The small molecule below binds the protein below.
Small molecule (SMILES): CN(C)C(=O)c1nn(C)cc1NC(=O)c1nc(C2CC2)ccc1Nc1cncnc1

Binding-site contacts:
Ligand atom C24 contacts residue LEU229 of chain 1.A at 3.6 Å (hydrophobic).
Ligand atom N20 contacts residue SER231 of chain 1.A at 3.3 Å.
Ligand atom C22 contacts residue TYR78 of chain 1.A at 3.9 Å (hydrophobic).
Ligand atom C11 contacts residue PHE283 of chain 1.A at 3.9 Å (hydrophobic).
Ligand atom N21 contacts residue THR239 of chain 1.A at 3.4 Å (h-bond).
Ligand atom N10 contacts residue PHE283 of chain 1.A at 3.1 Å.
Ligand atom C28 contacts residue VAL232 of chain 1.A at 3.6 Å (hydrophobic).
Ligand atom C7 contacts residue PHE283 of chain 1.A at 3.8 Å (hydrophobic).
Ligand atom C6 contacts residue PHE283 of chain 1.A at 3.5 Å (hydrophobic).
Ligand atom C6 contacts residue MET267 of chain 1.A at 3.9 Å (hydrophobic).
Ligand atom O19 contacts residue GLN280 of chain 1.A at 3.0 Å (h-bond).
Ligand atom C1 contacts residue MET267 of chain 1.A at 3.3 Å (hydrophobic).
Ligand atom C8 contacts residue GLN280 of chain 1.A at 3.8 Å.
Ligand atom C26 contacts residue GLY279 of chain 1.A at 3.3 Å.
Ligand atom N4 contacts residue MET267 of chain 1.A at 3.0 Å (h-bond).
Ligand atom C25 contacts residue THR239 of chain 1.A at 3.3 Å.
Ligand atom C25 contacts residue SER231 of chain 1.A at 3.7 Å.
Ligand atom C2 contacts residue PHE283 of chain 1.A at 3.2 Å (hydrophobic).
Ligand atom O18 contacts residue MET267 of chain 1.A at 3.7 Å.
Ligand atom N20 contacts residue THR242 of chain 1.A at 3.7 Å.
Ligand atom C25 contacts residue ALA243 of chain 1.A at 3.7 Å (hydrophobic).
Ligand atom N5 contacts residue PHE283 of chain 1.A at 3.7 Å.
Ligand atom C8 contacts residue TYR247 of chain 1.A at 3.9 Å (hydrophobic).
Ligand atom C8 contacts residue PHE283 of chain 1.A at 3.8 Å (hydrophobic).
Ligand atom C1 contacts residue PHE283 of chain 1.A at 3.3 Å (hydrophobic).
Ligand atom O18 contacts residue PHE283 of chain 1.A at 3.8 Å.
Ligand atom C8 contacts residue MET267 of chain 1.A at 3.6 Å (hydrophobic).
Ligand atom C28 contacts residue GLN280 of chain 1.A at 3.4 Å.
Ligand atom N9 contacts residue MET267 of chain 1.A at 3.3 Å (h-bond).
Ligand atom C27 contacts residue ILE246 of chain 1.A at 3.9 Å (hydrophobic).
Ligand atom C13 contacts residue LEU229 of chain 1.A at 3.9 Å (hydrophobic).
Ligand atom N21 contacts residue VAL232 of chain 1.A at 3.9 Å.
Ligand atom C3 contacts residue PHE283 of chain 1.A at 3.6 Å (hydrophobic).
Ligand atom C26 contacts residue MET267 of chain 1.A at 3.8 Å (hydrophobic).
Ligand atom C24 contacts residue TYR78 of chain 1.A at 3.9 Å (hydrophobic).
Ligand atom C29 contacts residue LEU189 of chain 1.A at 3.9 Å (hydrophobic).
Ligand atom C2 contacts residue MET267 of chain 1.A at 3.6 Å (hydrophobic).
Ligand atom C7 contacts residue PHE250 of chain 1.A at 3.8 Å (hydrophobic).
Ligand atom N21 contacts residue ALA243 of chain 1.A at 3.8 Å.
Ligand atom C12 contacts residue LEU229 of chain 1.A at 3.9 Å (hydrophobic).

Sequence of chain 1.A:
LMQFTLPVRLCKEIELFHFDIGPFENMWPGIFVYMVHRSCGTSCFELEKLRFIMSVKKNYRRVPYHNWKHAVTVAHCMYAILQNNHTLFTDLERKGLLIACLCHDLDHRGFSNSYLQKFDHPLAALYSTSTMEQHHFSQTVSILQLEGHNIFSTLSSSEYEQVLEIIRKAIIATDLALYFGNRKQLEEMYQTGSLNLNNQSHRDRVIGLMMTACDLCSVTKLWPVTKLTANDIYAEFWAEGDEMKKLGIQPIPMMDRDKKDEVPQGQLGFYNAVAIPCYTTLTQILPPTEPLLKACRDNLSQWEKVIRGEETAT